Sequence of chain 2.C:
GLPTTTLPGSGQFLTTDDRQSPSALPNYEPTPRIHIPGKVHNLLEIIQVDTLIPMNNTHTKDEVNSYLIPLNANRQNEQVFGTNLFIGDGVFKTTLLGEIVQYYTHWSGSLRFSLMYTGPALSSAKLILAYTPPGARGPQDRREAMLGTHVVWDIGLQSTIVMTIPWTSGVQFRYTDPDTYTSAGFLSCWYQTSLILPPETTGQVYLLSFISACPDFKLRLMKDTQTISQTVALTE

The small molecule below binds the protein below.
Small molecule (SMILES): Cc1cc(CCCCCOc2ccc(C3=NCCO3)cc2)on1

Binding-site contacts:
Ligand atom N3A contacts residue PRO174 of chain 2.A at 3.7 Å.
Ligand atom C1B contacts residue TYR128 of chain 2.A at 3.6 Å (hydrophobic).
Ligand atom N2 contacts residue ASN219 of chain 2.A at 3.8 Å.
Ligand atom C4 contacts residue LEU106 of chain 2.A at 3.9 Å (hydrophobic).
Ligand atom O1B contacts residue TYR128 of chain 2.A at 3.4 Å (h-bond).
Ligand atom C2B contacts residue VAL188 of chain 2.A at 3.5 Å (hydrophobic).
Ligand atom C4A contacts residue PRO174 of chain 2.A at 3.1 Å (hydrophobic).
Ligand atom C5 contacts residue LEU106 of chain 2.A at 3.8 Å (hydrophobic).
Ligand atom N3A contacts residue TYR152 of chain 2.A at 3.5 Å.
Ligand atom C2A contacts residue PHE186 of chain 2.A at 3.3 Å (hydrophobic).
Ligand atom C1C contacts residue TYR128 of chain 2.A at 3.7 Å (hydrophobic).
Ligand atom C4B contacts residue TYR152 of chain 2.A at 3.8 Å (hydrophobic).
Ligand atom C3C contacts residue TYR128 of chain 2.A at 3.4 Å (hydrophobic).
Ligand atom C4C contacts residue VAL191 of chain 2.A at 3.0 Å (hydrophobic).
Ligand atom C4C contacts residue VAL188 of chain 2.A at 3.7 Å (hydrophobic).
Ligand atom O1B contacts residue ILE104 of chain 2.A at 3.9 Å.
Ligand atom C5C contacts residue VAL191 of chain 2.A at 3.8 Å (hydrophobic).
Ligand atom N3A contacts residue ALA24 of chain 2.C at 3.8 Å.
Ligand atom C3B contacts residue VAL188 of chain 2.A at 3.8 Å (hydrophobic).
Ligand atom C1C contacts residue LEU106 of chain 2.A at 3.8 Å (hydrophobic).
Ligand atom C2A contacts residue TYR152 of chain 2.A at 3.6 Å (hydrophobic).
Ligand atom C3 contacts residue ASN219 of chain 2.A at 4.0 Å.
Ligand atom O1 contacts residue LEU106 of chain 2.A at 3.7 Å.
Ligand atom N2 contacts residue LEU106 of chain 2.A at 3.8 Å.
Ligand atom C4 contacts residue TYR197 of chain 2.A at 3.8 Å (hydrophobic).
Ligand atom C5A contacts residue PHE186 of chain 2.A at 3.5 Å (hydrophobic).
Ligand atom C4B contacts residue PHE186 of chain 2.A at 3.6 Å (hydrophobic).
Ligand atom C6B contacts residue ILE104 of chain 2.A at 3.6 Å (hydrophobic).
Ligand atom N3A contacts residue PHE186 of chain 2.A at 4.0 Å.
Ligand atom C5A contacts residue VAL176 of chain 2.A at 3.6 Å (hydrophobic).
Ligand atom C31 contacts residue ASN219 of chain 2.A at 3.3 Å.
Ligand atom C5B contacts residue PHE186 of chain 2.A at 3.9 Å (hydrophobic).
Ligand atom C6B contacts residue TYR128 of chain 2.A at 3.3 Å (hydrophobic).
Ligand atom O1A contacts residue PHE186 of chain 2.A at 3.0 Å.
Ligand atom C5B contacts residue MET224 of chain 2.A at 3.8 Å (hydrophobic).
Ligand atom C1B contacts residue ILE104 of chain 2.A at 4.0 Å (hydrophobic).
Ligand atom C1B contacts residue VAL188 of chain 2.A at 3.8 Å (hydrophobic).
Ligand atom O1 contacts residue MET221 of chain 2.A at 3.9 Å.
Ligand atom C3B contacts residue TYR152 of chain 2.A at 3.7 Å (hydrophobic).
Ligand atom C2C contacts residue TYR197 of chain 2.A at 3.7 Å (hydrophobic).

Sequence of chain 2.A:
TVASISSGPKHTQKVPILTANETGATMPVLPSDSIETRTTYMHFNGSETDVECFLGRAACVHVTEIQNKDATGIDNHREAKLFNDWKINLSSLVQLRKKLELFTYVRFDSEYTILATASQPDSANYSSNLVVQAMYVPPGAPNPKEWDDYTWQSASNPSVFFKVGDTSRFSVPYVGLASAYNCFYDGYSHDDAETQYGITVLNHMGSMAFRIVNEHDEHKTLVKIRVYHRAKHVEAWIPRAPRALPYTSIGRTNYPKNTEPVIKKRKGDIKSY